Binding-site contacts:
Ligand atom C26 contacts residue VAL31 of chain 1.G at 4.3 Å (hydrophobic).
Ligand atom C18 contacts residue ALA24 of chain 1.G at 3.7 Å (hydrophobic).
Ligand atom C4 contacts residue MET21 of chain 1.G at 3.7 Å (hydrophobic).
Ligand atom C22 contacts residue SER28 of chain 1.G at 4.0 Å.
Ligand atom C19 contacts residue MET21 of chain 1.G at 3.8 Å (hydrophobic).
Ligand atom C20 contacts residue SER28 of chain 1.G at 4.1 Å.
Ligand atom C24 contacts residue THR32 of chain 1.G at 3.7 Å.
Ligand atom C18 contacts residue VAL195 of chain 1.G at 4.1 Å (hydrophobic).
Ligand atom C26 contacts residue THR32 of chain 1.G at 1.4 Å.
Ligand atom C22 contacts residue VAL31 of chain 1.G at 4.2 Å (hydrophobic).
Ligand atom C23 contacts residue VAL31 of chain 1.G at 4.3 Å (hydrophobic).
Ligand atom C25 contacts residue THR32 of chain 1.G at 2.8 Å.
Ligand atom C26 contacts residue SER28 of chain 1.G at 3.4 Å.
Ligand atom C6 contacts residue TRP23 of chain 1.G at 3.8 Å (hydrophobic).
Ligand atom C19 contacts residue TYR198 of chain 1.G at 4.3 Å (hydrophobic).
Ligand atom C5 contacts residue MET21 of chain 1.G at 4.2 Å (hydrophobic).
Ligand atom C24 contacts residue VAL31 of chain 1.G at 4.1 Å (hydrophobic).
Ligand atom C18 contacts residue SER28 of chain 1.G at 4.2 Å.
Ligand atom C5 contacts residue TRP23 of chain 1.G at 4.1 Å (hydrophobic).
Ligand atom C25 contacts residue SER28 of chain 1.G at 4.5 Å.
Ligand atom C1 contacts residue TYR198 of chain 1.G at 4.3 Å (hydrophobic).
Ligand atom C27 contacts residue THR32 of chain 1.G at 3.9 Å.
Ligand atom C4 contacts residue TRP23 of chain 1.G at 4.5 Å (hydrophobic).
Ligand atom C19 contacts residue LEU199 of chain 1.G at 3.7 Å (hydrophobic).
Ligand atom C23 contacts residue SER28 of chain 1.G at 3.8 Å.
Ligand atom C11 contacts residue TYR198 of chain 1.G at 4.0 Å (hydrophobic).
Ligand atom C23 contacts residue THR32 of chain 1.G at 3.9 Å.
Ligand atom C7 contacts residue TRP23 of chain 1.G at 4.3 Å (hydrophobic).

The protein below binds the small molecule below.
Small molecule (SMILES): CC(C)CCC[C@@H](C)[C@H]1CC[C@H]2[C@@H]3CC=C4C[C@@H](O)CC[C@]4(C)[C@H]3CC[C@]12C

Sequence of chain 1.G:
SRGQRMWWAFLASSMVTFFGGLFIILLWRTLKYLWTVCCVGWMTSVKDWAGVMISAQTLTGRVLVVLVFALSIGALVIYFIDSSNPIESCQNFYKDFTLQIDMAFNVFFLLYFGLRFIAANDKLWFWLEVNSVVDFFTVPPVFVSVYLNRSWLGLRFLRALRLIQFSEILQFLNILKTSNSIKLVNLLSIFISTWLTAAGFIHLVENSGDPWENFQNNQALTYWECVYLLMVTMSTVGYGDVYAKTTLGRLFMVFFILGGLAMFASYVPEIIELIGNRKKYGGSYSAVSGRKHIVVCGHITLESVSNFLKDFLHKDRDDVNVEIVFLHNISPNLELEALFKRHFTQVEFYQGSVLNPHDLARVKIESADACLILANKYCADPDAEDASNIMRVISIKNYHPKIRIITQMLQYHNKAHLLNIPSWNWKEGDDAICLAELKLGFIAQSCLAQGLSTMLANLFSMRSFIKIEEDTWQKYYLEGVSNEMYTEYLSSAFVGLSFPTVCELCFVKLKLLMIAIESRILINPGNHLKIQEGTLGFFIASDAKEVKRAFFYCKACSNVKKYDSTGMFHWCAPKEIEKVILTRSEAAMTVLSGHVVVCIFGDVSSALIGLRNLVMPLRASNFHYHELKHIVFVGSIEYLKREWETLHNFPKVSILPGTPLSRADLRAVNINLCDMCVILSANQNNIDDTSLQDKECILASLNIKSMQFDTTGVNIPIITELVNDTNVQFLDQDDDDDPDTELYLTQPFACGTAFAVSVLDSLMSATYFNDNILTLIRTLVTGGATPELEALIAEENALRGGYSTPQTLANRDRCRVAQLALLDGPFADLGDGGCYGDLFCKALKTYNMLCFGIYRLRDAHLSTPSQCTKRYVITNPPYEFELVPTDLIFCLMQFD